Binding-site contacts:
Ligand atom C2 contacts residue ASP211 of chain 1.A at 3.5 Å.
Ligand atom N2 contacts residue ASP177 of chain 1.A at 3.5 Å (salt-bridge).
Ligand atom N7 contacts residue TRP215 of chain 1.A at 3.4 Å.
Ligand atom O5' contacts residue ASP177 of chain 1.A at 3.3 Å.
Ligand atom C2' contacts residue ASP177 of chain 1.A at 3.6 Å.
Ligand atom N2 contacts residue ASP211 of chain 1.A at 2.8 Å (salt-bridge).
Ligand atom N3 contacts residue TRP215 of chain 1.A at 3.5 Å (h-bond).
Ligand atom C2 contacts residue TRP215 of chain 1.A at 3.4 Å (hydrophobic).
Ligand atom N1 contacts residue TRP215 of chain 1.A at 3.4 Å.
Ligand atom C8 contacts residue PHE149 of chain 1.A at 3.2 Å (hydrophobic).
Ligand atom O20 contacts residue PHE149 of chain 1.A at 3.6 Å.
Ligand atom O20 contacts residue GLN27 of chain 1.A at 3.7 Å.
Ligand atom O6 contacts residue PHE149 of chain 1.A at 3.7 Å.
Ligand atom C5 contacts residue TRP215 of chain 1.A at 3.4 Å (hydrophobic).
Ligand atom O6 contacts residue TRP215 of chain 1.A at 3.3 Å.
Ligand atom O3' contacts residue SER54 of chain 1.A at 2.7 Å (h-bond).
Ligand atom O20 contacts residue TRP65 of chain 1.A at 3.0 Å (h-bond).
Ligand atom O6 contacts residue GLN27 of chain 1.A at 2.9 Å (h-bond).
Ligand atom N9 contacts residue PHE149 of chain 1.A at 3.7 Å.
Ligand atom N1 contacts residue ASP211 of chain 1.A at 2.7 Å (salt-bridge).
Ligand atom N2 contacts residue TRP215 of chain 1.A at 3.6 Å.
Ligand atom C8 contacts residue GLN27 of chain 1.A at 3.5 Å.
Ligand atom O6 contacts residue ASP211 of chain 1.A at 3.7 Å.
Ligand atom O4' contacts residue SER54 of chain 1.A at 3.4 Å (h-bond).
Ligand atom C5' contacts residue LYS145 of chain 1.A at 3.6 Å.
Ligand atom C1' contacts residue SER54 of chain 1.A at 3.3 Å.
Ligand atom C4 contacts residue PHE149 of chain 1.A at 3.6 Å (hydrophobic).
Ligand atom C6 contacts residue TRP215 of chain 1.A at 3.3 Å (hydrophobic).
Ligand atom C6 contacts residue PHE149 of chain 1.A at 3.4 Å (hydrophobic).
Ligand atom O5' contacts residue PRO175 of chain 1.A at 3.4 Å.
Ligand atom O3' contacts residue TYR55 of chain 1.A at 3.4 Å.
Ligand atom C6 contacts residue ASP211 of chain 1.A at 3.6 Å.
Ligand atom N7 contacts residue GLN27 of chain 1.A at 2.6 Å (h-bond).
Ligand atom O4' contacts residue PHE149 of chain 1.A at 3.3 Å.
Ligand atom N2 contacts residue PRO175 of chain 1.A at 3.3 Å (h-bond).
Ligand atom C4 contacts residue TRP215 of chain 1.A at 3.7 Å (hydrophobic).
Ligand atom C4' contacts residue SER54 of chain 1.A at 3.2 Å.
Ligand atom C5 contacts residue PHE149 of chain 1.A at 3.1 Å (hydrophobic).
Ligand atom C3' contacts residue SER54 of chain 1.A at 3.3 Å.
Ligand atom N7 contacts residue PHE149 of chain 1.A at 3.0 Å.

The small molecule below binds the protein below.
Small molecule (SMILES): Nc1nc2c([nH]c(=O)n2[C@H]2C[C@H](O)[C@@H](CO)O2)c(=O)[nH]1

Sequence of chain 1.A:
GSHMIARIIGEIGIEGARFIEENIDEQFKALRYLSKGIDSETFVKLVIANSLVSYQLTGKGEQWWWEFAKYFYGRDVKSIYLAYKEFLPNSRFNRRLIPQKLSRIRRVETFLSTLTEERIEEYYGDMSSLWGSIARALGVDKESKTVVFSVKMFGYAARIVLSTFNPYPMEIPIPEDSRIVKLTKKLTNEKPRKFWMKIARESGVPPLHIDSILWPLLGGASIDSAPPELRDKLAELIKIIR